Binding-site contacts:
Ligand atom C2 contacts residue ASN75 of chain 1.B at 2.5 Å.
Ligand atom C6 contacts residue MET107 of chain 1.B at 4.3 Å (hydrophobic).
Ligand atom C5 contacts residue ASN75 of chain 1.B at 3.6 Å.
Ligand atom C8 contacts residue ASN75 of chain 1.B at 3.4 Å.
Ligand atom C1 contacts residue MET107 of chain 1.B at 4.4 Å (hydrophobic).
Ligand atom O7 contacts residue ASN75 of chain 1.B at 3.4 Å (h-bond).
Ligand atom C1 contacts residue THR77 of chain 1.B at 4.1 Å.
Ligand atom O7 contacts residue HIS74 of chain 1.B at 4.4 Å.
Ligand atom O5 contacts residue MET107 of chain 1.B at 3.6 Å.
Ligand atom C1 contacts residue ASN75 of chain 1.B at 1.4 Å.
Ligand atom N2 contacts residue THR77 of chain 1.B at 4.1 Å.
Ligand atom N2 contacts residue ASN75 of chain 1.B at 2.9 Å (h-bond).
Ligand atom C4 contacts residue ASN75 of chain 1.B at 4.2 Å.
Ligand atom C7 contacts residue ASN75 of chain 1.B at 3.4 Å.
Ligand atom O5 contacts residue ASN75 of chain 1.B at 2.3 Å (h-bond).
Ligand atom C3 contacts residue ASN75 of chain 1.B at 3.8 Å.
Ligand atom O6 contacts residue MET107 of chain 1.B at 4.2 Å.

Sequence of chain 1.B:
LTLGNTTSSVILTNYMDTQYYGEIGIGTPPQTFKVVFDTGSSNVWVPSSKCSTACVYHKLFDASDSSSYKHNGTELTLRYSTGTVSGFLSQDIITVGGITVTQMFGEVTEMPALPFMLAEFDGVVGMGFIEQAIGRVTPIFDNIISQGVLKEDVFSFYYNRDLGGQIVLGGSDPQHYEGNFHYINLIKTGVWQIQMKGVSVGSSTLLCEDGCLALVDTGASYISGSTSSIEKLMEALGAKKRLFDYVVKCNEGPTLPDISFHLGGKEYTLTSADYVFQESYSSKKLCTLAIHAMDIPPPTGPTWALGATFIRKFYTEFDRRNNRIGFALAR

This protein binds this small molecule.
Small molecule (SMILES): CC(=O)N[C@@H]1[C@@H](O)[C@H](O)[C@@H](CO)O[C@H]1O